Binding-site contacts:
Ligand atom C36 contacts residue TYR141 of chain 1.B at 3.8 Å (hydrophobic).
Ligand atom C13 contacts residue LEU255 of chain 1.B at 3.5 Å (hydrophobic).
Ligand atom C1 contacts residue TYR141 of chain 1.B at 3.2 Å (hydrophobic).
Ligand atom CL8 contacts residue MET114 of chain 1.B at 3.6 Å.
Ligand atom C10 contacts residue TRP259 of chain 1.B at 3.8 Å (hydrophobic).
Ligand atom C3 contacts residue VAL117 of chain 1.B at 3.4 Å (hydrophobic).
Ligand atom C13 contacts residue THR73 of chain 1.B at 3.8 Å.
Ligand atom C7 contacts residue THR76 of chain 1.B at 3.7 Å.
Ligand atom O50 contacts residue GLN236 of chain 1.B at 3.3 Å.
Ligand atom C10 contacts residue THR76 of chain 1.B at 3.7 Å.
Ligand atom C2 contacts residue TYR141 of chain 1.B at 3.8 Å (hydrophobic).
Ligand atom C37 contacts residue VAL149 of chain 1.B at 3.6 Å (hydrophobic).
Ligand atom C24 contacts residue MET240 of chain 1.B at 3.4 Å (hydrophobic).
Ligand atom O47 contacts residue LEU153 of chain 1.B at 3.6 Å.
Ligand atom C41 contacts residue ASN237 of chain 1.B at 3.6 Å.
Ligand atom C48 contacts residue GLN236 of chain 1.B at 3.5 Å.
Ligand atom O50 contacts residue VAL149 of chain 1.B at 3.4 Å.
Ligand atom N9 contacts residue THR76 of chain 1.B at 2.7 Å (h-bond).
Ligand atom N18 contacts residue ASN237 of chain 1.B at 3.4 Å (h-bond).
Ligand atom C49 contacts residue VAL149 of chain 1.B at 3.6 Å (hydrophobic).
Ligand atom C49 contacts residue GLN236 of chain 1.B at 3.4 Å.
Ligand atom C41 contacts residue MET240 of chain 1.B at 3.7 Å (hydrophobic).
Ligand atom C41 contacts residue GLN236 of chain 1.B at 3.6 Å.
Ligand atom C38 contacts residue VAL149 of chain 1.B at 3.4 Å (hydrophobic).
Ligand atom C24 contacts residue MET146 of chain 1.B at 3.4 Å (hydrophobic).
Ligand atom C4 contacts residue MET113 of chain 1.B at 3.5 Å (hydrophobic).
Ligand atom C19 contacts residue TYR141 of chain 1.B at 3.4 Å (hydrophobic).
Ligand atom C36 contacts residue VAL149 of chain 1.B at 3.7 Å (hydrophobic).
Ligand atom CL8 contacts residue ASN237 of chain 1.B at 3.3 Å.
Ligand atom O34 contacts residue TYR141 of chain 1.B at 2.7 Å (h-bond).
Ligand atom C40 contacts residue VAL149 of chain 1.B at 3.7 Å (hydrophobic).
Ligand atom C28 contacts residue MET240 of chain 1.B at 3.6 Å (hydrophobic).
Ligand atom C2 contacts residue VAL117 of chain 1.B at 3.6 Å (hydrophobic).
Ligand atom C4 contacts residue MET114 of chain 1.B at 3.4 Å (hydrophobic).
Ligand atom C28 contacts residue ASN237 of chain 1.B at 3.1 Å.
Ligand atom C35 contacts residue VAL149 of chain 1.B at 3.8 Å (hydrophobic).
Ligand atom N12 contacts residue ASN237 of chain 1.B at 3.7 Å.
Ligand atom C37 contacts residue LEU153 of chain 1.B at 3.8 Å (hydrophobic).
Ligand atom C39 contacts residue VAL149 of chain 1.B at 3.5 Å (hydrophobic).
Ligand atom C1 contacts residue TYR136 of chain 1.B at 3.8 Å (hydrophobic).

Sequence of chain 1.B:
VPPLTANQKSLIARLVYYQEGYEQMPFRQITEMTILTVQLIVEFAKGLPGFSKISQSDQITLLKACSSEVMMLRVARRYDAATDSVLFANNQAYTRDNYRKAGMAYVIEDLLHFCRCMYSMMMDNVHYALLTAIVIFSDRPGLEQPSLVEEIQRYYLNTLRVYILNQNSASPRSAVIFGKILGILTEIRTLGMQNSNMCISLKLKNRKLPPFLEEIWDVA

The small molecule below binds the protein below.
Small molecule (SMILES): Cc1nc(-c2ccccc2Cl)n(NC(=O)c2ccc3c(c2C)OCCO3)c1C(C)C